Binding-site contacts:
Ligand atom C27 contacts residue ASP228 of chain 2.A at 3.6 Å.
Ligand atom C08 contacts residue TYR214 of chain 2.A at 3.6 Å (hydrophobic).
Ligand atom O01 contacts residue TYR151 of chain 2.A at 2.3 Å (h-bond).
Ligand atom C21 contacts residue ARG75 of chain 2.A at 3.4 Å.
Ligand atom O01 contacts residue PHE222 of chain 2.A at 3.8 Å.
Ligand atom O01 contacts residue LYS243 of chain 2.A at 3.4 Å (salt-bridge).
Ligand atom C12 contacts residue SER221 of chain 2.A at 3.6 Å.
Ligand atom C24 contacts residue MN1 of chain 2.C at 3.1 Å.
Ligand atom C02 contacts residue TYR214 of chain 2.A at 3.7 Å (hydrophobic).
Ligand atom C05 contacts residue PHE222 of chain 2.A at 3.4 Å (hydrophobic).
Ligand atom N10 contacts residue TYR214 of chain 2.A at 3.7 Å.
Ligand atom O16 contacts residue LEU278 of chain 2.A at 3.6 Å.
Ligand atom C07 contacts residue MN1 of chain 2.C at 3.3 Å.
Ligand atom N29 contacts residue MN1 of chain 2.C at 2.4 Å.
Ligand atom O03 contacts residue TYR151 of chain 2.A at 3.7 Å.
Ligand atom O19 contacts residue CYS223 of chain 2.A at 2.9 Å (h-bond).
Ligand atom O19 contacts residue PHE222 of chain 2.A at 3.4 Å.
Ligand atom C20 contacts residue ARG75 of chain 2.A at 3.5 Å.
Ligand atom C18 contacts residue HIS225 of chain 2.A at 3.4 Å.
Ligand atom C12 contacts residue PHE222 of chain 2.A at 3.8 Å (hydrophobic).
Ligand atom O03 contacts residue LYS243 of chain 2.A at 2.8 Å (salt-bridge).
Ligand atom N30 contacts residue HIS225 of chain 2.A at 3.1 Å (h-bond).
Ligand atom C11 contacts residue ALA153 of chain 2.A at 3.5 Å (hydrophobic).
Ligand atom C28 contacts residue MN1 of chain 2.C at 3.4 Å.
Ligand atom N29 contacts residue HIS225 of chain 2.A at 3.4 Å (h-bond).
Ligand atom N29 contacts residue GLU227 of chain 2.A at 3.4 Å (salt-bridge).
Ligand atom O03 contacts residue ALA323 of chain 2.A at 3.7 Å.
Ligand atom C18 contacts residue GLN277 of chain 2.A at 3.7 Å.
Ligand atom C21 contacts residue ASP154 of chain 2.A at 3.2 Å.
Ligand atom O03 contacts residue ASN235 of chain 2.A at 3.3 Å (h-bond).
Ligand atom O16 contacts residue CYS223 of chain 2.A at 3.5 Å (h-bond).
Ligand atom C23 contacts residue MN1 of chain 2.C at 3.1 Å.
Ligand atom N06 contacts residue HIS225 of chain 2.A at 3.8 Å.
Ligand atom N06 contacts residue MN1 of chain 2.C at 3.5 Å.
Ligand atom O16 contacts residue GLN277 of chain 2.A at 3.5 Å (h-bond).
Ligand atom C24 contacts residue HIS225 of chain 2.A at 3.8 Å.
Ligand atom C28 contacts residue GLU227 of chain 2.A at 3.6 Å.
Ligand atom C02 contacts residue TYR151 of chain 2.A at 3.4 Å (hydrophobic).
Ligand atom C02 contacts residue LYS243 of chain 2.A at 3.5 Å.
Ligand atom N30 contacts residue MN1 of chain 2.C at 2.3 Å.

Sequence of chain 2.A:
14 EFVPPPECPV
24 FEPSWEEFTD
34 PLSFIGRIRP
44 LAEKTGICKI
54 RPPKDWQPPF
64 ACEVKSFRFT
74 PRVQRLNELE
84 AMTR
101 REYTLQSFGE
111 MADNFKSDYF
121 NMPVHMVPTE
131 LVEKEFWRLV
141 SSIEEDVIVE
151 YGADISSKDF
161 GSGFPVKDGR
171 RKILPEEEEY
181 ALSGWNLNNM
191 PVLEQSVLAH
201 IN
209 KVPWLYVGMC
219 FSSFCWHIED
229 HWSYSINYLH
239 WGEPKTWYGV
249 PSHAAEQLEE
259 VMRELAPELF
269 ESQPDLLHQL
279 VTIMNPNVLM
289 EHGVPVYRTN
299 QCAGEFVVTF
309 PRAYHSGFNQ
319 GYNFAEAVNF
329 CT

The small molecule below binds the protein below.
Small molecule (SMILES): C=CS(=O)(=O)N1CCCN(c2cc(NCCC(=O)O)nc(-c3ccccn3)n2)CC1